Sequence of chain 1.D:
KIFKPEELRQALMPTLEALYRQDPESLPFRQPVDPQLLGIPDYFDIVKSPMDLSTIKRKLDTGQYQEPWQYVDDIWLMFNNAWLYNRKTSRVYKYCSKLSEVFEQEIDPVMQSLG

This small molecule binds to this protein.
Small molecule (SMILES): CCc1c(C(=O)NCc2cccc(Cl)c2)[nH]c(C)c1C(C)=O

Binding-site contacts:
Ligand atom O contacts residue TYR50 of chain 1.D at 4.0 Å.
Ligand atom C10 contacts residue LEU45 of chain 1.D at 3.5 Å (hydrophobic).
Ligand atom C7 contacts residue ASN93 of chain 1.D at 4.0 Å.
Ligand atom O contacts residue ASN93 of chain 1.D at 2.9 Å (h-bond).
Ligand atom C9 contacts residue LEU45 of chain 1.D at 4.0 Å (hydrophobic).
Ligand atom O1 contacts residue GLN38 of chain 1.D at 3.9 Å.
Ligand atom C9 contacts residue PRO35 of chain 1.D at 4.0 Å (hydrophobic).
Ligand atom O1 contacts residue PRO35 of chain 1.D at 3.3 Å (h-bond).
Ligand atom C8 contacts residue PRO35 of chain 1.D at 3.8 Å (hydrophobic).
Ligand atom C contacts residue VAL40 of chain 1.D at 3.6 Å (hydrophobic).
Ligand atom C4 contacts residue ILE47 of chain 1.D at 3.5 Å (hydrophobic).
Ligand atom C8 contacts residue VAL99 of chain 1.D at 4.0 Å (hydrophobic).
Ligand atom C2 contacts residue VAL99 of chain 1.D at 4.0 Å (hydrophobic).
Ligand atom C8 contacts residue LEU45 of chain 1.D at 4.0 Å (hydrophobic).
Ligand atom C13 contacts residue PRO35 of chain 1.D at 4.0 Å (hydrophobic).
Ligand atom C6 contacts residue LEU45 of chain 1.D at 3.5 Å (hydrophobic).
Ligand atom C2 contacts residue VAL40 of chain 1.D at 3.9 Å (hydrophobic).
Ligand atom C1 contacts residue PHE36 of chain 1.D at 3.9 Å (hydrophobic).
Ligand atom C3 contacts residue ASN93 of chain 1.D at 3.6 Å.
Ligand atom C contacts residue PRO35 of chain 1.D at 3.7 Å (hydrophobic).
Ligand atom C4 contacts residue ASN93 of chain 1.D at 3.6 Å.
Ligand atom C4 contacts residue TYR92 of chain 1.D at 3.5 Å (hydrophobic).
Ligand atom C1 contacts residue VAL40 of chain 1.D at 3.6 Å (hydrophobic).
Ligand atom C5 contacts residue LEU45 of chain 1.D at 3.8 Å (hydrophobic).
Ligand atom C1 contacts residue VAL99 of chain 1.D at 3.9 Å (hydrophobic).
Ligand atom CL contacts residue LEU34 of chain 1.D at 3.9 Å.
Ligand atom C3 contacts residue TYR50 of chain 1.D at 4.2 Å (hydrophobic).
Ligand atom N1 contacts residue LEU45 of chain 1.D at 3.5 Å.
Ligand atom C1 contacts residue PRO35 of chain 1.D at 3.8 Å (hydrophobic).
Ligand atom O contacts residue VAL99 of chain 1.D at 3.9 Å.
Ligand atom C3 contacts residue VAL99 of chain 1.D at 4.2 Å (hydrophobic).
Ligand atom N contacts residue VAL40 of chain 1.D at 4.2 Å.
Ligand atom C contacts residue VAL99 of chain 1.D at 3.8 Å (hydrophobic).
Ligand atom C4 contacts residue TYR50 of chain 1.D at 3.8 Å (hydrophobic).
Ligand atom C7 contacts residue VAL99 of chain 1.D at 3.7 Å (hydrophobic).
Ligand atom C5 contacts residue VAL99 of chain 1.D at 4.0 Å (hydrophobic).
Ligand atom C6 contacts residue ILE47 of chain 1.D at 4.2 Å (hydrophobic).
Ligand atom C13 contacts residue ARG98 of chain 1.D at 3.7 Å.
Ligand atom C3 contacts residue VAL40 of chain 1.D at 4.1 Å (hydrophobic).
Ligand atom N contacts residue PRO35 of chain 1.D at 2.9 Å (h-bond).